Sequence of chain 33.S:
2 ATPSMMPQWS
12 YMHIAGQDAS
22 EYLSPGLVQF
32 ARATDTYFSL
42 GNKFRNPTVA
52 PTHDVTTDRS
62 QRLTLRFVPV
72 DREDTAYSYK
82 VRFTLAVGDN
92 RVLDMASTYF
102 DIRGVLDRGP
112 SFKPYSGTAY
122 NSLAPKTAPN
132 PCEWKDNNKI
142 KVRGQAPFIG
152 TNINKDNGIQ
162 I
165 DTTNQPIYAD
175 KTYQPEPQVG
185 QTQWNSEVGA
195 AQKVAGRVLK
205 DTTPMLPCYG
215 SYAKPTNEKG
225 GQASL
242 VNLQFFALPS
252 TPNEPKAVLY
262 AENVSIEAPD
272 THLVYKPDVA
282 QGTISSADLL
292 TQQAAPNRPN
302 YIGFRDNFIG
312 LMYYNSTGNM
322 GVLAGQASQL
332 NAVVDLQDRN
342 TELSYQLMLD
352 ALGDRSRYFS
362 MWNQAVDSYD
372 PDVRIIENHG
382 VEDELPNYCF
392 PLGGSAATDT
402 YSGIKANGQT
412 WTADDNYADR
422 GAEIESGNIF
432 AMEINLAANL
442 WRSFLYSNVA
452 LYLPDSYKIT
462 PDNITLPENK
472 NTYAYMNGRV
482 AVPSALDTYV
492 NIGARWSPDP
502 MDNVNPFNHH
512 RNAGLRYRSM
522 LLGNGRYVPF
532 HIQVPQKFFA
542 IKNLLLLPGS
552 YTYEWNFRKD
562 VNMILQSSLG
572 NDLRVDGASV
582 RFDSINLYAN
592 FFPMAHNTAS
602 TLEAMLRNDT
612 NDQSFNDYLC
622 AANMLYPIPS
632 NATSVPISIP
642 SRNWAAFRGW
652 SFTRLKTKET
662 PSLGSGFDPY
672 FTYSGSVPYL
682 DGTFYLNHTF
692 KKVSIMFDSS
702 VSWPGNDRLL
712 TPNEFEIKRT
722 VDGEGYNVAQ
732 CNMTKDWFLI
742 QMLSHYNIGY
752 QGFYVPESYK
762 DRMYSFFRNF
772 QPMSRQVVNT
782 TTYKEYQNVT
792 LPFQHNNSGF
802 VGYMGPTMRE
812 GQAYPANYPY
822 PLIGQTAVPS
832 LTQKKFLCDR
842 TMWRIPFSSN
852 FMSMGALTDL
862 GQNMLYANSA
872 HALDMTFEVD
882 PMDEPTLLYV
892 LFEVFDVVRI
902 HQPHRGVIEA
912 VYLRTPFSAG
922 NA

Sequence of chain 33.Q:
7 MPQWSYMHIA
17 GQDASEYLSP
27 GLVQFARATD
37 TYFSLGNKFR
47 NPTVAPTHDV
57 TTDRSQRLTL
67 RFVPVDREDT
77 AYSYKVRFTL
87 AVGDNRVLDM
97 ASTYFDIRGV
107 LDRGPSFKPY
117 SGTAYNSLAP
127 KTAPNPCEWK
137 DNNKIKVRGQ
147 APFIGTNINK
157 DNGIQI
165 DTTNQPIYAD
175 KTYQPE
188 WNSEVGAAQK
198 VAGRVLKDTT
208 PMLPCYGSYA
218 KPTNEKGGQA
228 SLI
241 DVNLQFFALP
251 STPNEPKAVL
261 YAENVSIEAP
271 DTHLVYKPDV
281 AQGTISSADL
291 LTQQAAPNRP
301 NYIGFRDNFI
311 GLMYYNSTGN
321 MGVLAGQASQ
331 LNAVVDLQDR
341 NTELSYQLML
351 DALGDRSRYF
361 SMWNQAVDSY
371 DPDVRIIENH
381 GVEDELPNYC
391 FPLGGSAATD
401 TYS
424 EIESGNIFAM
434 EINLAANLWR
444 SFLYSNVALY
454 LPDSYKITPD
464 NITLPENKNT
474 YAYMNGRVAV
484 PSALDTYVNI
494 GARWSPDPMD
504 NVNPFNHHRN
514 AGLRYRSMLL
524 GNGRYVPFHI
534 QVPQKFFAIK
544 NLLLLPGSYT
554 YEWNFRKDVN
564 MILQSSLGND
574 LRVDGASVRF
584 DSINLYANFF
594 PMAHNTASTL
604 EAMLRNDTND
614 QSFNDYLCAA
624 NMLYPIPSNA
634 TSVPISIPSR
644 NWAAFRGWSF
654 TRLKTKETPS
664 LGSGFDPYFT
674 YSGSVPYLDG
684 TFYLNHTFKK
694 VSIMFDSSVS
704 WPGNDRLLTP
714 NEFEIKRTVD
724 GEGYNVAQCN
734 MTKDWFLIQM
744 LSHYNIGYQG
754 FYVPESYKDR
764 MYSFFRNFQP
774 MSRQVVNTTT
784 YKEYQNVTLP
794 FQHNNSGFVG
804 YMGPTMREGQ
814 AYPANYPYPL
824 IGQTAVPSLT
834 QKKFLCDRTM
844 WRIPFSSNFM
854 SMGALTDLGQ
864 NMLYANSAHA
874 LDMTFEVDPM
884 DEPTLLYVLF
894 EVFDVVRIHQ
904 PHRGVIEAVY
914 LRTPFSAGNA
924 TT

Binding-site contacts:
Ligand atom CB contacts residue GLU894 of chain 33.Q at 3.5 Å.
Ligand atom CD contacts residue ASN617 of chain 33.Q at 3.2 Å.
Ligand atom CB contacts residue PHE896 of chain 33.Q at 3.3 Å (hydrophobic).
Ligand atom CE1 contacts residue MET843 of chain 33.Q at 3.6 Å (hydrophobic).
Ligand atom CA contacts residue CYS621 of chain 33.Q at 3.7 Å (hydrophobic).
Ligand atom O contacts residue ARG845 of chain 33.Q at 3.8 Å.
Ligand atom N contacts residue ASP618 of chain 33.Q at 3.9 Å.
Ligand atom CB contacts residue TYR619 of chain 33.Q at 3.0 Å (hydrophobic).
Ligand atom CB contacts residue ARG649 of chain 33.Q at 3.6 Å.
Ligand atom CG contacts residue ASN617 of chain 33.Q at 4.1 Å.
Ligand atom CE1 contacts residue LEU348 of chain 33.Q at 3.9 Å (hydrophobic).
Ligand atom N contacts residue TYR619 of chain 33.Q at 3.5 Å (h-bond).
Ligand atom CG contacts residue ARG46 of chain 33.S at 3.9 Å.
Ligand atom ND1 contacts residue LEU620 of chain 33.Q at 3.0 Å.
Ligand atom N contacts residue ARG649 of chain 33.Q at 4.1 Å.
Ligand atom O contacts residue TYR619 of chain 33.Q at 2.6 Å.
Ligand atom CD contacts residue ARG46 of chain 33.S at 4.1 Å.
Ligand atom CB contacts residue TYR619 of chain 33.Q at 3.8 Å (hydrophobic).
Ligand atom CB contacts residue ALA857 of chain 33.Q at 3.9 Å (hydrophobic).
Ligand atom CD2 contacts residue GLU894 of chain 33.Q at 3.7 Å.
Ligand atom O contacts residue ALA857 of chain 33.Q at 4.0 Å.
Ligand atom C contacts residue TYR619 of chain 33.Q at 3.1 Å (hydrophobic).
Ligand atom CG contacts residue GLU894 of chain 33.Q at 3.9 Å.
Ligand atom CG contacts residue TYR619 of chain 33.Q at 3.8 Å (hydrophobic).
Ligand atom CG contacts residue PHE896 of chain 33.Q at 3.0 Å (hydrophobic).
Ligand atom CD contacts residue ASP897 of chain 33.Q at 3.5 Å.
Ligand atom CD contacts residue CYS621 of chain 33.Q at 3.6 Å (hydrophobic).
Ligand atom NE2 contacts residue GLU894 of chain 33.Q at 4.1 Å.
Ligand atom O contacts residue ARG649 of chain 33.Q at 3.9 Å.
Ligand atom CA contacts residue TYR619 of chain 33.Q at 3.8 Å (hydrophobic).
Ligand atom N contacts residue TYR619 of chain 33.Q at 3.6 Å.
Ligand atom CE1 contacts residue LEU620 of chain 33.Q at 3.5 Å (hydrophobic).
Ligand atom CD contacts residue PHE896 of chain 33.Q at 4.1 Å (hydrophobic).
Ligand atom CA contacts residue TYR619 of chain 33.Q at 3.9 Å (hydrophobic).
Ligand atom CB contacts residue ARG649 of chain 33.Q at 4.1 Å.
Ligand atom C contacts residue ARG845 of chain 33.Q at 3.6 Å.
Ligand atom CA contacts residue ARG649 of chain 33.Q at 3.4 Å.
Ligand atom N contacts residue CYS621 of chain 33.Q at 2.8 Å (h-bond).
Ligand atom CD2 contacts residue ARG845 of chain 33.Q at 3.5 Å.
Ligand atom N contacts residue ASN617 of chain 33.Q at 3.6 Å.

The protein below binds the small molecule below.
Small molecule (SMILES): NC(N)=NCCC[C@H](NC(=O)[C@@H]1CCCN1)C(=O)N[C@H](C=O)Cc1cnc[nH]1